Sequence of chain 1.B:
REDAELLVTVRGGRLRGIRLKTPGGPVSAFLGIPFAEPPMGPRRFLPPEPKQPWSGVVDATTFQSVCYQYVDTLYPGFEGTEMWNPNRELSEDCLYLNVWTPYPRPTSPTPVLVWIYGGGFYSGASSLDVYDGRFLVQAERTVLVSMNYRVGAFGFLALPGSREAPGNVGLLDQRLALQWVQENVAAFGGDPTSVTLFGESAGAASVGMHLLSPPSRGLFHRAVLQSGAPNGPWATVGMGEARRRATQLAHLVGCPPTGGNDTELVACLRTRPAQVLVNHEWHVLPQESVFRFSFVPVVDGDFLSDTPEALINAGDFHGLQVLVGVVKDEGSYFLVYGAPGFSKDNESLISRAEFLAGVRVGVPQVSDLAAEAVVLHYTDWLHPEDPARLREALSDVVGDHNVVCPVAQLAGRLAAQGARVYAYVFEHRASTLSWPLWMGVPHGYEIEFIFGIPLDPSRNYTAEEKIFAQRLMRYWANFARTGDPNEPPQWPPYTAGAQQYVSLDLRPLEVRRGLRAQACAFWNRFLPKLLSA

This small molecule binds to this protein.
Small molecule (SMILES): CC(=O)N[C@H]1[C@H](O[C@H]2[C@H](O)[C@@H](NC(C)=O)CO[C@@H]2CO[C@@H]2O[C@@H](C)[C@@H](O)[C@@H](O)[C@@H]2O)O[C@H](CO)[C@@H](O)[C@@H]1O

Binding-site contacts:
Ligand atom O4 contacts residue GLY344 of chain 1.B at 4.1 Å.
Ligand atom C7 contacts residue GLY344 of chain 1.B at 3.7 Å.
Ligand atom O7 contacts residue ASN349 of chain 1.B at 4.4 Å.
Ligand atom C6 contacts residue SER346 of chain 1.B at 3.6 Å.
Ligand atom C8 contacts residue GLY344 of chain 1.B at 4.0 Å.
Ligand atom C5 contacts residue PHE345 of chain 1.B at 4.1 Å (hydrophobic).
Ligand atom O5 contacts residue SER346 of chain 1.B at 3.6 Å.
Ligand atom O7 contacts residue PRO343 of chain 1.B at 3.6 Å.
Ligand atom C5 contacts residue SER346 of chain 1.B at 4.5 Å.
Ligand atom C6 contacts residue SER346 of chain 1.B at 4.2 Å.
Ligand atom C1 contacts residue ASN349 of chain 1.B at 1.4 Å.
Ligand atom C5 contacts residue GLY344 of chain 1.B at 4.1 Å.
Ligand atom C3 contacts residue GLY344 of chain 1.B at 4.3 Å.
Ligand atom C6 contacts residue ASN349 of chain 1.B at 4.2 Å.
Ligand atom C6 contacts residue ASP348 of chain 1.B at 4.0 Å.
Ligand atom O5 contacts residue GLY344 of chain 1.B at 4.4 Å.
Ligand atom C7 contacts residue PRO343 of chain 1.B at 4.4 Å (hydrophobic).
Ligand atom C1 contacts residue SER346 of chain 1.B at 4.4 Å.
Ligand atom C8 contacts residue PRO343 of chain 1.B at 4.5 Å (hydrophobic).
Ligand atom O7 contacts residue GLY344 of chain 1.B at 2.9 Å (h-bond).
Ligand atom C1 contacts residue SER346 of chain 1.B at 4.4 Å.
Ligand atom C5 contacts residue ASN349 of chain 1.B at 4.4 Å.
Ligand atom C1 contacts residue GLY344 of chain 1.B at 4.2 Å.
Ligand atom C5 contacts residue ASN349 of chain 1.B at 3.6 Å.
Ligand atom C8 contacts residue ALA342 of chain 1.B at 4.0 Å (hydrophobic).
Ligand atom C5 contacts residue SER346 of chain 1.B at 3.9 Å.
Ligand atom C8 contacts residue ASN349 of chain 1.B at 3.6 Å.
Ligand atom N2 contacts residue ASN349 of chain 1.B at 2.9 Å (h-bond).
Ligand atom C6 contacts residue PHE345 of chain 1.B at 3.8 Å (hydrophobic).
Ligand atom C8 contacts residue PHE345 of chain 1.B at 4.1 Å (hydrophobic).
Ligand atom O6 contacts residue SER346 of chain 1.B at 4.5 Å.
Ligand atom C2 contacts residue ASN349 of chain 1.B at 2.5 Å.
Ligand atom C7 contacts residue ASN349 of chain 1.B at 3.5 Å.
Ligand atom O5 contacts residue ASN349 of chain 1.B at 2.3 Å (h-bond).
Ligand atom O5 contacts residue SER346 of chain 1.B at 3.4 Å.
Ligand atom C3 contacts residue ASN349 of chain 1.B at 3.8 Å.
Ligand atom C4 contacts residue ASN349 of chain 1.B at 4.2 Å.